Binding-site contacts:
Ligand atom C8 contacts residue LEU93 of chain 1.A at 3.9 Å (hydrophobic).
Ligand atom C4 contacts residue ASN204 of chain 1.A at 4.2 Å.
Ligand atom C8 contacts residue GLU214 of chain 1.A at 3.8 Å.
Ligand atom C8 contacts residue ALA243 of chain 1.A at 4.3 Å (hydrophobic).
Ligand atom O7 contacts residue TRP208 of chain 1.A at 3.5 Å.
Ligand atom O5 contacts residue ASN204 of chain 1.A at 2.2 Å (h-bond).
Ligand atom C6 contacts residue TRP208 of chain 1.A at 3.6 Å (hydrophobic).
Ligand atom O6 contacts residue GLU209 of chain 1.A at 3.9 Å.
Ligand atom C1 contacts residue TRP208 of chain 1.A at 3.7 Å (hydrophobic).
Ligand atom C8 contacts residue GLN244 of chain 1.A at 3.7 Å.
Ligand atom O6 contacts residue LYS75 of chain 1.A at 4.5 Å.
Ligand atom C5 contacts residue TRP208 of chain 1.A at 3.6 Å (hydrophobic).
Ligand atom O6 contacts residue SER76 of chain 1.A at 4.4 Å.
Ligand atom N2 contacts residue ASN204 of chain 1.A at 3.0 Å (h-bond).
Ligand atom C5 contacts residue ASP205 of chain 1.A at 4.0 Å.
Ligand atom O6 contacts residue SER77 of chain 1.A at 3.8 Å.
Ligand atom O5 contacts residue TRP208 of chain 1.A at 3.7 Å.
Ligand atom C7 contacts residue ASN204 of chain 1.A at 3.5 Å.
Ligand atom C8 contacts residue TRP208 of chain 1.A at 4.2 Å (hydrophobic).
Ligand atom C5 contacts residue ASN204 of chain 1.A at 3.6 Å.
Ligand atom O5 contacts residue ASP205 of chain 1.A at 3.3 Å (salt-bridge).
Ligand atom C1 contacts residue ASN204 of chain 1.A at 1.4 Å.
Ligand atom O7 contacts residue ASN204 of chain 1.A at 3.7 Å.
Ligand atom O6 contacts residue ASP205 of chain 1.A at 2.7 Å (salt-bridge).
Ligand atom C3 contacts residue ASN204 of chain 1.A at 3.8 Å.
Ligand atom C6 contacts residue SER77 of chain 1.A at 4.4 Å.
Ligand atom O7 contacts residue LEU93 of chain 1.A at 3.9 Å.
Ligand atom C7 contacts residue LEU93 of chain 1.A at 4.1 Å (hydrophobic).
Ligand atom C7 contacts residue TRP208 of chain 1.A at 4.2 Å (hydrophobic).
Ligand atom C6 contacts residue ASP205 of chain 1.A at 3.6 Å.
Ligand atom C6 contacts residue GLU209 of chain 1.A at 4.3 Å.
Ligand atom C2 contacts residue ASN204 of chain 1.A at 2.5 Å.
Ligand atom C1 contacts residue ASP205 of chain 1.A at 4.3 Å.

Sequence of chain 1.A:
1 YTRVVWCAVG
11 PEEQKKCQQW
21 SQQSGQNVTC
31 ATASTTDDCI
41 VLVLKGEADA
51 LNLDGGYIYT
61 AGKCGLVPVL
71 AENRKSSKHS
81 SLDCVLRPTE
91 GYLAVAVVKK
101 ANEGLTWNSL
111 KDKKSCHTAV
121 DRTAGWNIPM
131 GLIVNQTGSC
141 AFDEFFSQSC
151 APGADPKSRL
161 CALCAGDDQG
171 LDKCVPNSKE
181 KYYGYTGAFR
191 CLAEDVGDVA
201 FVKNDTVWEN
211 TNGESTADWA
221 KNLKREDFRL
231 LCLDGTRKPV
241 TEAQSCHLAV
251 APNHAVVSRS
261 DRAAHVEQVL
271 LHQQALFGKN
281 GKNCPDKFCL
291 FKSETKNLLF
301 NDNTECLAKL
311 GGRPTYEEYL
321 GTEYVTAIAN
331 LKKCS

A protein and the small-molecule ligand that binds it are described below.
Small molecule (SMILES): CC(=O)N[C@H]1[C@H](O[C@H]2[C@H](O)[C@@H](NC(C)=O)CO[C@@H]2CO)O[C@H](CO)[C@@H](O)[C@@H]1O